Sequence of chain 1.A:
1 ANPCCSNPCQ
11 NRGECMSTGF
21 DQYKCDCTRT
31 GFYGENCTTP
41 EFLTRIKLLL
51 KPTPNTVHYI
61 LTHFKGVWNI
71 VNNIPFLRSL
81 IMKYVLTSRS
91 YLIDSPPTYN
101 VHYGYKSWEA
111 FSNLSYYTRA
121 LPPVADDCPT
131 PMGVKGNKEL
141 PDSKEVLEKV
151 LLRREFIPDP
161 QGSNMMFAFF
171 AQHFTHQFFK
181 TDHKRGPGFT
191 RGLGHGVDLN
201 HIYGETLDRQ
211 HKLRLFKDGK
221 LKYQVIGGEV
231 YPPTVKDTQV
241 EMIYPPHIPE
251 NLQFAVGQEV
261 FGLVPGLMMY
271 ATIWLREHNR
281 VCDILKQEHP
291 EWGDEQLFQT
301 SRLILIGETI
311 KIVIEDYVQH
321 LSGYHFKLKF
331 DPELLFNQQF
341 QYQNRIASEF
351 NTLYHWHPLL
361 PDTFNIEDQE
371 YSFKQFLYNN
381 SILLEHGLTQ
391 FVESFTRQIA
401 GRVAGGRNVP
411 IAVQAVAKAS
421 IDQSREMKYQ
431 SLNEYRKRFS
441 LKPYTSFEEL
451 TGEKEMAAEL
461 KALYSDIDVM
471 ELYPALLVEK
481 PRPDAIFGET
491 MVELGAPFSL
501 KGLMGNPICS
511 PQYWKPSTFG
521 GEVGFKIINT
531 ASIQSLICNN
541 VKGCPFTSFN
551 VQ

This protein binds this small molecule.
Small molecule (SMILES): CC(=O)N[C@@H]1[C@@H](O)[C@H](O)[C@@H](CO)O[C@H]1O

Binding-site contacts:
Ligand atom C7 contacts residue ASN379 of chain 1.A at 3.6 Å.
Ligand atom C1 contacts residue ASN379 of chain 1.A at 1.4 Å.
Ligand atom C6 contacts residue SER381 of chain 1.A at 3.8 Å.
Ligand atom O7 contacts residue GLN375 of chain 1.A at 3.3 Å.
Ligand atom C6 contacts residue TYR371 of chain 1.A at 4.3 Å (hydrophobic).
Ligand atom C1 contacts residue GLN375 of chain 1.A at 4.0 Å.
Ligand atom O6 contacts residue GLU385 of chain 1.A at 3.1 Å (salt-bridge).
Ligand atom C1 contacts residue SER381 of chain 1.A at 3.6 Å.
Ligand atom O6 contacts residue TYR371 of chain 1.A at 4.4 Å.
Ligand atom O6 contacts residue SER381 of chain 1.A at 3.1 Å (h-bond).
Ligand atom C5 contacts residue ASN379 of chain 1.A at 3.6 Å.
Ligand atom O7 contacts residue ASN379 of chain 1.A at 3.9 Å.
Ligand atom N2 contacts residue ASN379 of chain 1.A at 2.9 Å (h-bond).
Ligand atom C5 contacts residue SER381 of chain 1.A at 3.4 Å.
Ligand atom C1 contacts residue ILE382 of chain 1.A at 4.3 Å (hydrophobic).
Ligand atom C5 contacts residue ILE382 of chain 1.A at 4.3 Å (hydrophobic).
Ligand atom O7 contacts residue LYS374 of chain 1.A at 4.0 Å.
Ligand atom C3 contacts residue ASN379 of chain 1.A at 3.8 Å.
Ligand atom O6 contacts residue ILE382 of chain 1.A at 3.5 Å (h-bond).
Ligand atom O5 contacts residue SER381 of chain 1.A at 3.3 Å (h-bond).
Ligand atom C2 contacts residue GLN375 of chain 1.A at 4.2 Å.
Ligand atom O5 contacts residue ASN379 of chain 1.A at 2.3 Å (h-bond).
Ligand atom C4 contacts residue ASN379 of chain 1.A at 4.2 Å.
Ligand atom O5 contacts residue GLN375 of chain 1.A at 4.4 Å.
Ligand atom C6 contacts residue GLU385 of chain 1.A at 3.6 Å.
Ligand atom C2 contacts residue ASN379 of chain 1.A at 2.4 Å.
Ligand atom C6 contacts residue ILE382 of chain 1.A at 4.0 Å (hydrophobic).
Ligand atom C7 contacts residue GLN375 of chain 1.A at 4.3 Å.
Ligand atom O5 contacts residue ILE382 of chain 1.A at 3.4 Å.